Sequence of chain 55.E:
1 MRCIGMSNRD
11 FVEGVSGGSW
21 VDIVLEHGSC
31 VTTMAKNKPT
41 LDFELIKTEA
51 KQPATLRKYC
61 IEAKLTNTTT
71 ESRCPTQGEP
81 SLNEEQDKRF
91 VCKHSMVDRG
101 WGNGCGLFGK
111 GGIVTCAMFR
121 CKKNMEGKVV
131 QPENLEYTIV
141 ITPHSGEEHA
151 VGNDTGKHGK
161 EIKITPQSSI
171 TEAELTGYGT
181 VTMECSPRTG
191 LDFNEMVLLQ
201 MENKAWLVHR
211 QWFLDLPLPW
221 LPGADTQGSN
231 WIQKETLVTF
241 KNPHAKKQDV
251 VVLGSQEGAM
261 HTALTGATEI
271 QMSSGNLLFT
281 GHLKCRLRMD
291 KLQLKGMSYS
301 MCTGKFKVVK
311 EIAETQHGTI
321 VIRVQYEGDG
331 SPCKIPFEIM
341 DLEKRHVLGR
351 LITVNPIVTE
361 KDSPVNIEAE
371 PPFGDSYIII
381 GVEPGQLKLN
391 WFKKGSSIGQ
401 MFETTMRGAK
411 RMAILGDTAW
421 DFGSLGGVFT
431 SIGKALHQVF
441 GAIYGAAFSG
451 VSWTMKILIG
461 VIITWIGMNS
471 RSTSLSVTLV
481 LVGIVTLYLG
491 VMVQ

The protein below binds the small molecule below.
Small molecule (SMILES): CC(=O)N[C@@H]1[C@@H](O)[C@H](O)[C@@H](CO)O[C@H]1O

Sequence of chain 57.C:
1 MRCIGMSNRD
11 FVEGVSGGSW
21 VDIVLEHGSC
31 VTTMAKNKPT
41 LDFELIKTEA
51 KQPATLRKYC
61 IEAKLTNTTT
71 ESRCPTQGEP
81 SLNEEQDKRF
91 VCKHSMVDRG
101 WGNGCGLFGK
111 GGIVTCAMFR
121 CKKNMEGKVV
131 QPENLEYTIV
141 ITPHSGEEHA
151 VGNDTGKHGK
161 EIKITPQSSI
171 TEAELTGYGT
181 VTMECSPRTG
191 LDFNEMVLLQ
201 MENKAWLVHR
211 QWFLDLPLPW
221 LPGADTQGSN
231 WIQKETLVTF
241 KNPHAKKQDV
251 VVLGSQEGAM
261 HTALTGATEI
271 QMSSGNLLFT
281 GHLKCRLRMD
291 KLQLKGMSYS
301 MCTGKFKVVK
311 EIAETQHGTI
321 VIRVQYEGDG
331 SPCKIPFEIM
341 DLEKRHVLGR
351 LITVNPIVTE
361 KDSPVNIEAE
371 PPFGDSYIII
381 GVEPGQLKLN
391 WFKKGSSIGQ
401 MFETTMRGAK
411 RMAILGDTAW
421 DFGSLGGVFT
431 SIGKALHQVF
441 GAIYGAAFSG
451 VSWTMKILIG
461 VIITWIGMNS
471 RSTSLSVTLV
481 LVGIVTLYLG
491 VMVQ

Binding-site contacts:
Ligand atom C1 contacts residue ASN67 of chain 57.C at 1.4 Å.
Ligand atom C4 contacts residue ASN67 of chain 57.C at 4.2 Å.
Ligand atom N2 contacts residue MET118 of chain 57.C at 3.6 Å.
Ligand atom C8 contacts residue ARG89 of chain 57.C at 3.3 Å.
Ligand atom C7 contacts residue PHE90 of chain 57.C at 4.2 Å (hydrophobic).
Ligand atom O7 contacts residue PHE90 of chain 57.C at 4.4 Å.
Ligand atom C7 contacts residue MET118 of chain 57.C at 4.0 Å (hydrophobic).
Ligand atom C1 contacts residue MET118 of chain 57.C at 4.1 Å (hydrophobic).
Ligand atom O5 contacts residue ASN67 of chain 57.C at 2.4 Å (h-bond).
Ligand atom C8 contacts residue SER300 of chain 55.E at 1.9 Å.
Ligand atom C8 contacts residue PHE90 of chain 57.C at 3.7 Å (hydrophobic).
Ligand atom C2 contacts residue MET118 of chain 57.C at 4.5 Å (hydrophobic).
Ligand atom C7 contacts residue SER300 of chain 55.E at 3.4 Å.
Ligand atom C3 contacts residue ASN67 of chain 57.C at 3.8 Å.
Ligand atom C2 contacts residue ASN67 of chain 57.C at 2.5 Å.
Ligand atom O7 contacts residue ASN67 of chain 57.C at 3.3 Å (h-bond).
Ligand atom N2 contacts residue ASN67 of chain 57.C at 2.9 Å (h-bond).
Ligand atom O7 contacts residue SER300 of chain 55.E at 4.3 Å.
Ligand atom C7 contacts residue ASN67 of chain 57.C at 3.3 Å.
Ligand atom C8 contacts residue MET118 of chain 57.C at 3.8 Å (hydrophobic).
Ligand atom C5 contacts residue ASN67 of chain 57.C at 3.7 Å.
Ligand atom C8 contacts residue ASN67 of chain 57.C at 4.4 Å.
Ligand atom N2 contacts residue SER300 of chain 55.E at 3.9 Å.